This protein binds this small molecule.
Small molecule (SMILES): COc1ccc(C[C@H](N)C(=O)N[C@H]2[C@@H](O)[C@H](n3cnc4c(N(C)C)ncnc43)O[C@@H]2CO[P](=O)(O)O[C@H]2[C@@H](O)[C@H](n3ccc(N)nc3=O)O[C@@H]2CO[P](=O)(O)O[C@H]2[C@@H](O)[C@H](n3ccc(N)nc3=O)O[C@@H]2CO)cc1

Binding-site contacts:
Ligand atom OP2 contacts residue HIS3 of chain 1.V at 4.4 Å.
Ligand atom CM contacts residue MG1 of chain 1.EH at 4.5 Å.
Ligand atom OC contacts residue MG1 of chain 1.EH at 4.0 Å.
Ligand atom OP1 contacts residue MG1 of chain 1.IR at 3.2 Å.

Sequence of chain 1.V:
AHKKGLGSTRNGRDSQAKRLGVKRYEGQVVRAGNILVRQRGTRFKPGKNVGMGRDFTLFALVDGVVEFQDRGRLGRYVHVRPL